The protein below binds the small molecule below.
Small molecule (SMILES): CC(=O)N[C@H]1[C@H](O[C@H]2[C@H](O)[C@@H](NC(C)=O)CO[C@@H]2CO)O[C@H](CO)[C@@H](O)[C@@H]1O

Binding-site contacts:
Ligand atom N2 contacts residue ASN196 of chain 1.G at 3.4 Å (h-bond).
Ligand atom C6 contacts residue ASN196 of chain 1.G at 4.4 Å.
Ligand atom O5 contacts residue ASN196 of chain 1.G at 2.1 Å (h-bond).
Ligand atom C2 contacts residue ASN196 of chain 1.G at 2.7 Å.
Ligand atom O7 contacts residue GLU197 of chain 1.G at 2.9 Å.
Ligand atom C2 contacts residue GLU197 of chain 1.G at 4.0 Å.
Ligand atom C1 contacts residue GLU197 of chain 1.G at 3.5 Å.
Ligand atom C7 contacts residue GLU197 of chain 1.G at 3.2 Å.
Ligand atom O6 contacts residue ASN196 of chain 1.G at 4.0 Å.
Ligand atom C1 contacts residue ASN196 of chain 1.G at 1.4 Å.
Ligand atom N2 contacts residue GLU197 of chain 1.G at 3.6 Å.
Ligand atom C5 contacts residue ASN196 of chain 1.G at 3.5 Å.
Ligand atom C8 contacts residue GLU197 of chain 1.G at 4.1 Å.
Ligand atom C3 contacts residue ASN196 of chain 1.G at 4.0 Å.
Ligand atom C7 contacts residue ASN196 of chain 1.G at 3.3 Å.
Ligand atom O7 contacts residue ASN196 of chain 1.G at 2.6 Å (h-bond).
Ligand atom C4 contacts residue ASN196 of chain 1.G at 4.2 Å.
Ligand atom C3 contacts residue GLU197 of chain 1.G at 4.2 Å.

Sequence of chain 1.G:
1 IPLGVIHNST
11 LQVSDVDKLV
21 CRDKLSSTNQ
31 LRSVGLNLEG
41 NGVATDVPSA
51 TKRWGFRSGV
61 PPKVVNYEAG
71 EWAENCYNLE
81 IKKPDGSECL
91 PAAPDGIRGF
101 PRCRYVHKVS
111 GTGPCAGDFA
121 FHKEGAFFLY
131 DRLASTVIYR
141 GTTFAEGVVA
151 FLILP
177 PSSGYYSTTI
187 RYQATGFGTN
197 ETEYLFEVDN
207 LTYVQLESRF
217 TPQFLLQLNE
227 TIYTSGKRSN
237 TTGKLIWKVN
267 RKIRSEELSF